The small molecule below binds the protein below.
Small molecule (SMILES): CO[C@H]1O[C@H](CO[C@H]2O[C@H](CO)[C@@H](O)[C@H](O)[C@@H]2O)[C@@H](O)[C@H](O[C@H]2O[C@H](CO)[C@@H](O)[C@H](O)[C@@H]2O)[C@@H]1CCO

Sequence of chain 1.D:
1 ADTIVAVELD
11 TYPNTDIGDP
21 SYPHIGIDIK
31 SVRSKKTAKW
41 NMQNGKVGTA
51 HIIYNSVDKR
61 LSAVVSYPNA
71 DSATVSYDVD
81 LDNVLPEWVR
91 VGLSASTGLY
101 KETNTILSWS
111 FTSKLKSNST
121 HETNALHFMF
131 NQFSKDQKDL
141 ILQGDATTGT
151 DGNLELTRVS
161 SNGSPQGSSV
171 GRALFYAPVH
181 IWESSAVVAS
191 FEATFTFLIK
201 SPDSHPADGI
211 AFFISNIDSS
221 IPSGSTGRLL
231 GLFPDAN

Binding-site contacts:
Ligand atom O4 contacts residue THR15 of chain 1.D at 2.9 Å (h-bond).
Ligand atom O4 contacts residue ASP16 of chain 1.D at 3.2 Å (salt-bridge).
Ligand atom O4 contacts residue TYR12 of chain 1.D at 2.6 Å (h-bond).
Ligand atom O3 contacts residue ARG228 of chain 1.D at 3.0 Å (salt-bridge).
Ligand atom O6 contacts residue LEU99 of chain 1.D at 3.1 Å (h-bond).
Ligand atom C2 contacts residue PRO13 of chain 1.D at 3.9 Å (hydrophobic).
Ligand atom C4 contacts residue TYR12 of chain 1.D at 3.7 Å (hydrophobic).
Ligand atom O6 contacts residue ASP208 of chain 1.D at 2.7 Å (salt-bridge).
Ligand atom C6 contacts residue TYR12 of chain 1.D at 3.9 Å (hydrophobic).
Ligand atom C4 contacts residue ASP208 of chain 1.D at 3.4 Å.
Ligand atom O6 contacts residue TYR100 of chain 1.D at 3.1 Å (h-bond).
Ligand atom C1 contacts residue LEU99 of chain 1.D at 3.8 Å (hydrophobic).
Ligand atom O4 contacts residue ASP208 of chain 1.D at 2.5 Å (salt-bridge).
Ligand atom C1 contacts residue TYR12 of chain 1.D at 3.6 Å (hydrophobic).
Ligand atom O3 contacts residue ASN14 of chain 1.D at 3.5 Å.
Ligand atom C6 contacts residue LEU99 of chain 1.D at 3.9 Å (hydrophobic).
Ligand atom C6 contacts residue ALA207 of chain 1.D at 3.8 Å (hydrophobic).
Ligand atom C4 contacts residue THR15 of chain 1.D at 3.4 Å.
Ligand atom C4 contacts residue ARG228 of chain 1.D at 3.8 Å.
Ligand atom O4 contacts residue TYR100 of chain 1.D at 3.8 Å.
Ligand atom O2 contacts residue GLY98 of chain 1.D at 3.7 Å.
Ligand atom C3 contacts residue PRO13 of chain 1.D at 3.5 Å (hydrophobic).
Ligand atom C8 contacts residue ASP16 of chain 1.D at 3.4 Å.
Ligand atom O3 contacts residue PRO13 of chain 1.D at 2.5 Å (h-bond).
Ligand atom C6 contacts residue TYR100 of chain 1.D at 3.8 Å (hydrophobic).
Ligand atom O3 contacts residue THR15 of chain 1.D at 3.0 Å (h-bond).
Ligand atom O8 contacts residue ARG228 of chain 1.D at 3.3 Å (salt-bridge).
Ligand atom C2 contacts residue TYR12 of chain 1.D at 3.4 Å (hydrophobic).
Ligand atom O2 contacts residue GLY227 of chain 1.D at 3.7 Å.
Ligand atom O8 contacts residue ASP16 of chain 1.D at 2.5 Å (salt-bridge).
Ligand atom O5 contacts residue LEU99 of chain 1.D at 3.0 Å (h-bond).
Ligand atom O4 contacts residue ASN14 of chain 1.D at 3.0 Å (h-bond).
Ligand atom O4 contacts residue TYR12 of chain 1.D at 3.6 Å.
Ligand atom O4 contacts residue ARG228 of chain 1.D at 3.5 Å (salt-bridge).
Ligand atom O6 contacts residue ALA207 of chain 1.D at 3.3 Å.
Ligand atom O3 contacts residue GLY227 of chain 1.D at 3.8 Å.
Ligand atom O3 contacts residue TYR12 of chain 1.D at 3.3 Å (h-bond).
Ligand atom C6 contacts residue LEU99 of chain 1.D at 3.6 Å (hydrophobic).
Ligand atom O6 contacts residue GLY98 of chain 1.D at 3.4 Å.
Ligand atom C6 contacts residue ASP208 of chain 1.D at 3.5 Å.